Sequence of chain 2.A:
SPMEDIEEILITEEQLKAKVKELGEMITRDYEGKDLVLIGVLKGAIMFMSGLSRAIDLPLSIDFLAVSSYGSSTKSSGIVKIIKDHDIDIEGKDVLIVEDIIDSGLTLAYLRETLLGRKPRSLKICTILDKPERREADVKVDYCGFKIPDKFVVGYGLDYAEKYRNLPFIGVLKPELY

Binding-site contacts:
Ligand atom O5' contacts residue MG1 of chain 2.E at 3.3 Å.
Ligand atom N7 contacts residue ILE127 of chain 2.A at 3.9 Å.
Ligand atom N1 contacts residue PHE178 of chain 2.A at 3.2 Å.
Ligand atom C6 contacts residue PHE178 of chain 2.A at 3.6 Å (hydrophobic).
Ligand atom P contacts residue ARG191 of chain 2.A at 3.8 Å.
Ligand atom O6 contacts residue LYS157 of chain 2.A at 3.0 Å (salt-bridge).
Ligand atom C2 contacts residue PHE178 of chain 2.A at 3.6 Å (hydrophobic).
Ligand atom O2P contacts residue MG1 of chain 2.E at 2.0 Å.
Ligand atom O1P contacts residue LYS69 of chain 2.A at 3.0 Å (salt-bridge).
Ligand atom N9 contacts residue ILE127 of chain 2.A at 4.0 Å.
Ligand atom O6 contacts residue ILE127 of chain 2.A at 4.1 Å.
Ligand atom C2 contacts residue LEU184 of chain 2.A at 4.1 Å (hydrophobic).
Ligand atom C6 contacts residue VAL179 of chain 2.A at 3.8 Å (hydrophobic).
Ligand atom O3P contacts residue MG1 of chain 2.E at 4.2 Å.
Ligand atom C8 contacts residue ASP129 of chain 2.A at 4.0 Å.
Ligand atom O2P contacts residue ASP185 of chain 2.A at 2.8 Å (salt-bridge).
Ligand atom O1P contacts residue ARG191 of chain 2.A at 3.8 Å.
Ligand atom O1P contacts residue LEU68 of chain 2.A at 3.7 Å.
Ligand atom P contacts residue MG1 of chain 2.E at 3.2 Å.
Ligand atom N7 contacts residue LYS157 of chain 2.A at 3.8 Å.
Ligand atom O1P contacts residue GLY70 of chain 2.A at 2.6 Å (h-bond).
Ligand atom C5 contacts residue PHE178 of chain 2.A at 4.2 Å (hydrophobic).
Ligand atom C5' contacts residue MG1 of chain 2.E at 3.6 Å.
Ligand atom P contacts residue GLY70 of chain 2.A at 3.9 Å.
Ligand atom C8 contacts residue ILE127 of chain 2.A at 4.0 Å (hydrophobic).
Ligand atom C2 contacts residue VAL179 of chain 2.A at 3.9 Å (hydrophobic).
Ligand atom O6 contacts residue VAL179 of chain 2.A at 3.2 Å (h-bond).
Ligand atom C6 contacts residue LYS157 of chain 2.A at 3.9 Å.
Ligand atom P contacts residue LYS69 of chain 2.A at 3.8 Å.
Ligand atom O6 contacts residue LYS177 of chain 2.A at 4.0 Å.
Ligand atom O3P contacts residue LEU68 of chain 2.A at 3.8 Å.
Ligand atom O3P contacts residue LYS69 of chain 2.A at 3.4 Å (salt-bridge).
Ligand atom C2 contacts residue ASP185 of chain 2.A at 3.6 Å.
Ligand atom C5 contacts residue ILE127 of chain 2.A at 4.2 Å (hydrophobic).
Ligand atom O6 contacts residue PHE178 of chain 2.A at 3.6 Å.
Ligand atom N7 contacts residue ASP129 of chain 2.A at 4.1 Å.
Ligand atom O3P contacts residue ARG191 of chain 2.A at 4.0 Å.
Ligand atom O2P contacts residue ARG191 of chain 2.A at 2.8 Å (salt-bridge).
Ligand atom N1 contacts residue VAL179 of chain 2.A at 3.0 Å (h-bond).
Ligand atom N3 contacts residue MG1 of chain 2.E at 4.1 Å.

A protein and the small-molecule ligand that binds it are described below.
Small molecule (SMILES): O=c1[nH]cnc2c1ncn2[C@@H]1O[C@H](COP(=O)(O)O)[C@@H](O)[C@H]1O